Binding-site contacts:
Ligand atom C7 contacts residue ASN12 of chain 41.C at 3.9 Å.
Ligand atom C2 contacts residue ASN12 of chain 41.C at 3.2 Å.
Ligand atom O7 contacts residue ASN12 of chain 41.C at 3.7 Å.
Ligand atom O5 contacts residue ASN12 of chain 41.C at 2.7 Å (h-bond).
Ligand atom C1 contacts residue ASN12 of chain 41.C at 2.2 Å.
Ligand atom C5 contacts residue ASN12 of chain 41.C at 4.1 Å.
Ligand atom N2 contacts residue ASN12 of chain 41.C at 3.8 Å.

This small molecule binds to this protein.
Small molecule (SMILES): CC(=O)N[C@H]1[C@H](O[C@H]2[C@H](O)[C@@H](NC(C)=O)CO[C@@H]2CO)O[C@H](CO)[C@@H](O)[C@@H]1O

Sequence of chain 41.C:
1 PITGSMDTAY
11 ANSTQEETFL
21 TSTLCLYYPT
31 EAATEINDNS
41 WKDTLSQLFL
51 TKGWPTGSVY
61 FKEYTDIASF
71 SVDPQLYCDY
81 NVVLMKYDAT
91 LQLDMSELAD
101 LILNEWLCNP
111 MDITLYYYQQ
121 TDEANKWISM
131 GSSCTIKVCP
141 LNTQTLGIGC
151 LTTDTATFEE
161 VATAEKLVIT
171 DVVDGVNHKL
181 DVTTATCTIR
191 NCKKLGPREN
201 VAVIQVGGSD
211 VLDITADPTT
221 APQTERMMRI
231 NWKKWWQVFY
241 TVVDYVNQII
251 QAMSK